The small molecule below binds the protein below.
Small molecule (SMILES): OC[C@H]1O[C@H](O)[C@H](O)[C@@H](O)[C@@H]1O

Sequence of chain 1.E:
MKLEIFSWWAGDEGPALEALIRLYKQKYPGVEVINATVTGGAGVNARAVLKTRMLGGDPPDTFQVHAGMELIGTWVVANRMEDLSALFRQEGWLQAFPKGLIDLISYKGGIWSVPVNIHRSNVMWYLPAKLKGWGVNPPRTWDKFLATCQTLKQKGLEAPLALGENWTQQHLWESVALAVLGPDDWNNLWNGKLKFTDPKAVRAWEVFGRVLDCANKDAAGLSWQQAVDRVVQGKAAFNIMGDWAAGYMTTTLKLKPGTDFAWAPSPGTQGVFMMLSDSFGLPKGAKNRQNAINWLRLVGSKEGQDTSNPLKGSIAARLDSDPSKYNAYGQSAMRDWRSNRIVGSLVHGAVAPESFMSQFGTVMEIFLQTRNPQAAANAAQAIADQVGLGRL

Binding-site contacts:
Ligand atom O1 contacts residue TRP8 of chain 1.E at 3.9 Å.
Ligand atom C2 contacts residue ASP278 of chain 1.E at 3.4 Å.
Ligand atom O5 contacts residue TRP8 of chain 1.E at 3.5 Å (h-bond).
Ligand atom O2 contacts residue ASP278 of chain 1.E at 2.6 Å (salt-bridge).
Ligand atom O3 contacts residue LYS312 of chain 1.E at 2.9 Å (salt-bridge).
Ligand atom O4 contacts residue TRP244 of chain 1.E at 3.3 Å.
Ligand atom O6 contacts residue ALA42 of chain 1.E at 3.0 Å (h-bond).
Ligand atom O6 contacts residue GLY41 of chain 1.E at 3.5 Å.
Ligand atom O1 contacts residue HIS66 of chain 1.E at 3.1 Å (h-bond).
Ligand atom C5 contacts residue TRP244 of chain 1.E at 3.6 Å (hydrophobic).
Ligand atom O1 contacts residue HIS348 of chain 1.E at 2.4 Å (h-bond).
Ligand atom O1 contacts residue ALA42 of chain 1.E at 3.8 Å.
Ligand atom C3 contacts residue ASP278 of chain 1.E at 3.6 Å.
Ligand atom C1 contacts residue HIS348 of chain 1.E at 3.7 Å.
Ligand atom O4 contacts residue GLU13 of chain 1.E at 2.7 Å (salt-bridge).
Ligand atom C6 contacts residue TRP244 of chain 1.E at 3.8 Å (hydrophobic).
Ligand atom O6 contacts residue TRP224 of chain 1.E at 3.8 Å.
Ligand atom O4 contacts residue LYS312 of chain 1.E at 2.9 Å (salt-bridge).
Ligand atom O2 contacts residue HIS66 of chain 1.E at 2.7 Å (h-bond).
Ligand atom O6 contacts residue TRP8 of chain 1.E at 3.4 Å (h-bond).
Ligand atom C2 contacts residue HIS66 of chain 1.E at 3.6 Å.
Ligand atom C6 contacts residue TRP224 of chain 1.E at 3.6 Å (hydrophobic).
Ligand atom C1 contacts residue TRP8 of chain 1.E at 3.3 Å (hydrophobic).
Ligand atom O3 contacts residue ASP278 of chain 1.E at 2.7 Å (salt-bridge).
Ligand atom C6 contacts residue ALA42 of chain 1.E at 3.7 Å (hydrophobic).
Ligand atom C1 contacts residue ALA42 of chain 1.E at 3.7 Å (hydrophobic).
Ligand atom O5 contacts residue ALA42 of chain 1.E at 3.3 Å.
Ligand atom C2 contacts residue TRP8 of chain 1.E at 3.6 Å (hydrophobic).
Ligand atom C4 contacts residue TRP8 of chain 1.E at 3.9 Å (hydrophobic).
Ligand atom O3 contacts residue GLN64 of chain 1.E at 3.6 Å (h-bond).
Ligand atom C4 contacts residue LYS312 of chain 1.E at 3.7 Å.
Ligand atom O6 contacts residue GLU13 of chain 1.E at 2.7 Å (salt-bridge).
Ligand atom C3 contacts residue LYS312 of chain 1.E at 3.6 Å.
Ligand atom C4 contacts residue GLU13 of chain 1.E at 3.3 Å.
Ligand atom O3 contacts residue TRP9 of chain 1.E at 2.9 Å (h-bond).
Ligand atom C6 contacts residue GLU13 of chain 1.E at 3.3 Å.
Ligand atom O5 contacts residue HIS348 of chain 1.E at 3.9 Å.
Ligand atom C2 contacts residue GLN64 of chain 1.E at 3.9 Å.
Ligand atom C1 contacts residue HIS66 of chain 1.E at 3.7 Å.
Ligand atom O2 contacts residue LEU276 of chain 1.E at 3.3 Å.